A protein and the small-molecule ligand that binds it are described below.
Small molecule (SMILES): CC(=O)N[C@@H]1[C@@H](O)[C@H](O)[C@@H](CO)O[C@H]1O

Binding-site contacts:
Ligand atom C5 contacts residue SER102 of chain 1.D at 4.0 Å.
Ligand atom C7 contacts residue ASN100 of chain 1.D at 3.3 Å.
Ligand atom O6 contacts residue SER102 of chain 1.D at 3.8 Å.
Ligand atom O5 contacts residue SER102 of chain 1.D at 3.2 Å (h-bond).
Ligand atom O7 contacts residue ASN100 of chain 1.D at 3.3 Å (h-bond).
Ligand atom O5 contacts residue ASN100 of chain 1.D at 2.4 Å (h-bond).
Ligand atom C8 contacts residue ASN100 of chain 1.D at 4.4 Å.
Ligand atom C1 contacts residue ASN100 of chain 1.D at 1.4 Å.
Ligand atom C3 contacts residue ASN100 of chain 1.D at 3.8 Å.
Ligand atom C4 contacts residue ASN100 of chain 1.D at 4.2 Å.
Ligand atom C2 contacts residue ASN100 of chain 1.D at 2.5 Å.
Ligand atom C1 contacts residue SER102 of chain 1.D at 3.6 Å.
Ligand atom C6 contacts residue SER102 of chain 1.D at 4.2 Å.
Ligand atom C5 contacts residue ASN100 of chain 1.D at 3.7 Å.
Ligand atom N2 contacts residue ASN100 of chain 1.D at 2.9 Å (h-bond).

Sequence of chain 1.D:
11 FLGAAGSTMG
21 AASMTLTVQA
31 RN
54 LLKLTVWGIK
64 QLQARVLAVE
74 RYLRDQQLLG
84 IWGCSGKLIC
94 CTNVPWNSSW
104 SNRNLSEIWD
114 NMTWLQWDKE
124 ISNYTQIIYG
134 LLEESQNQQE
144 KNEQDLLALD